Binding-site contacts:
Ligand atom C1 contacts residue ASN38 of chain 1.A at 1.4 Å.
Ligand atom C6 contacts residue THR318 of chain 1.A at 4.3 Å.
Ligand atom N2 contacts residue ASN38 of chain 1.A at 3.1 Å (h-bond).
Ligand atom C1 contacts residue THR318 of chain 1.A at 4.0 Å.
Ligand atom O6 contacts residue THR318 of chain 1.A at 4.1 Å.
Ligand atom C3 contacts residue ASN38 of chain 1.A at 3.9 Å.
Ligand atom O6 contacts residue LEU381 of chain 1.A at 3.7 Å.
Ligand atom O5 contacts residue THR318 of chain 1.A at 3.4 Å (h-bond).
Ligand atom C7 contacts residue ASN38 of chain 1.A at 3.7 Å.
Ligand atom C5 contacts residue ASN38 of chain 1.A at 3.6 Å.
Ligand atom C6 contacts residue LEU381 of chain 1.A at 4.2 Å (hydrophobic).
Ligand atom C4 contacts residue ASN38 of chain 1.A at 4.2 Å.
Ligand atom O5 contacts residue ASN38 of chain 1.A at 2.3 Å (h-bond).
Ligand atom C2 contacts residue ASN38 of chain 1.A at 2.6 Å.
Ligand atom O7 contacts residue ASN38 of chain 1.A at 3.8 Å.

A small-molecule ligand and the protein it binds are described below.
Small molecule (SMILES): CC(=O)N[C@@H]1[C@@H](O)[C@H](O)[C@@H](CO)O[C@H]1O

Sequence of chain 1.A:
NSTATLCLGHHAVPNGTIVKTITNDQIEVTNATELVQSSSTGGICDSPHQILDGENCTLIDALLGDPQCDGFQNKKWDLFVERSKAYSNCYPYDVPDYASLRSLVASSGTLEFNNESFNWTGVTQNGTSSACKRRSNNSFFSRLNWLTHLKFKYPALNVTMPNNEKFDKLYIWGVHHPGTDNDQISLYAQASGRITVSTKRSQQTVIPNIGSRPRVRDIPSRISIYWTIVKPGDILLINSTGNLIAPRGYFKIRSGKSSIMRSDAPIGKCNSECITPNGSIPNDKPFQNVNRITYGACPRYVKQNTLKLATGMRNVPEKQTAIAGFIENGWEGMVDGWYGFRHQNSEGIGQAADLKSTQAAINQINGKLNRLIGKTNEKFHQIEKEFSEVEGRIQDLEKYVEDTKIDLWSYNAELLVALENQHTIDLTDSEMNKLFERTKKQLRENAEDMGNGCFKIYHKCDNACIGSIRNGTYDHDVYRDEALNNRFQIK